Sequence of chain 1.C:
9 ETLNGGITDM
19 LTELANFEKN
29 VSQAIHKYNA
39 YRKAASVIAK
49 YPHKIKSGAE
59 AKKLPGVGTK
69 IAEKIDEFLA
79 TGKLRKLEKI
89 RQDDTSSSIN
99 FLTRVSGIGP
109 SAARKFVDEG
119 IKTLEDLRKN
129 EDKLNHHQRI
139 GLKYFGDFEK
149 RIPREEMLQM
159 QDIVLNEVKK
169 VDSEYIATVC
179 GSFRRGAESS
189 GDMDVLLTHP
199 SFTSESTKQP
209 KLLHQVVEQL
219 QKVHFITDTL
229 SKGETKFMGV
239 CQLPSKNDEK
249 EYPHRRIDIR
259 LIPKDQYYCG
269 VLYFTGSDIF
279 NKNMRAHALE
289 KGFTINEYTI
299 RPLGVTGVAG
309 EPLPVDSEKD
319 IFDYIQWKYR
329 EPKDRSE

Binding-site contacts:
Ligand atom C2 contacts residue DC2 of chain 1.B at 3.0 Å.
Ligand atom C6 contacts residue DT3 of chain 1.B at 3.2 Å.
Ligand atom N1 contacts residue DT3 of chain 1.B at 2.3 Å (h-bond).
Ligand atom N1 contacts residue DT6 of chain 1.B at 3.0 Å (h-bond).
Ligand atom C2 contacts residue DT3 of chain 1.B at 2.9 Å.
Ligand atom C2 contacts residue DT1 of chain 1.B at 3.0 Å.
Ligand atom C2 contacts residue DA4 of chain 1.B at 3.2 Å.
Ligand atom N3 contacts residue DG7 of chain 1.B at 3.0 Å (h-bond).
Ligand atom O4 contacts residue DT3 of chain 1.B at 3.2 Å (h-bond).
Ligand atom P contacts residue THR233 of chain 1.C at 3.4 Å.
Ligand atom N6 contacts residue DT3 of chain 1.B at 2.6 Å (h-bond).
Ligand atom C4 contacts residue DA4 of chain 1.B at 3.1 Å.
Ligand atom O2 contacts residue DG7 of chain 1.B at 2.4 Å (h-bond).
Ligand atom N6 contacts residue DC2 of chain 1.B at 3.3 Å (h-bond).
Ligand atom N1 contacts residue DT1 of chain 1.B at 2.4 Å (h-bond).
Ligand atom N4 contacts residue DG7 of chain 1.B at 3.1 Å (h-bond).
Ligand atom OP1 contacts residue GLY231 of chain 1.C at 3.2 Å.
Ligand atom C5' contacts residue GLY231 of chain 1.C at 3.4 Å.
Ligand atom O6 contacts residue DC2 of chain 1.B at 2.5 Å (h-bond).
Ligand atom OP1 contacts residue GLU232 of chain 1.C at 2.8 Å (salt-bridge).
Ligand atom N6 contacts residue DT6 of chain 1.B at 3.4 Å (h-bond).
Ligand atom N2 contacts residue DC2 of chain 1.B at 2.5 Å (h-bond).
Ligand atom OP1 contacts residue LYS230 of chain 1.C at 3.1 Å (salt-bridge).
Ligand atom C2 contacts residue DG7 of chain 1.B at 2.9 Å.
Ligand atom O3' contacts residue SER229 of chain 1.C at 3.3 Å.
Ligand atom N1 contacts residue DC2 of chain 1.B at 2.5 Å (h-bond).
Ligand atom OP1 contacts residue LYS234 of chain 1.C at 3.3 Å (salt-bridge).
Ligand atom C4 contacts residue DG7 of chain 1.B at 3.3 Å.
Ligand atom N3 contacts residue DA4 of chain 1.B at 2.3 Å (h-bond).
Ligand atom N3 contacts residue DA5 of chain 1.B at 2.9 Å (h-bond).
Ligand atom C2 contacts residue DG7 of chain 1.B at 3.1 Å.
Ligand atom N3 contacts residue DG7 of chain 1.B at 2.7 Å (h-bond).
Ligand atom O4 contacts residue DA4 of chain 1.B at 2.7 Å (h-bond).
Ligand atom N6 contacts residue DT1 of chain 1.B at 2.4 Å (h-bond).
Ligand atom C6 contacts residue DC2 of chain 1.B at 2.9 Å.
Ligand atom O2 contacts residue DA4 of chain 1.B at 2.8 Å.
Ligand atom C6 contacts residue DT1 of chain 1.B at 2.9 Å.
Ligand atom O5' contacts residue GLY231 of chain 1.C at 2.8 Å.
Ligand atom N6 contacts residue DA5 of chain 1.B at 2.9 Å (h-bond).
Ligand atom OP1 contacts residue THR233 of chain 1.C at 2.4 Å (h-bond).

This small molecule binds to this protein.
Small molecule (SMILES): Cc1cn([C@H]2C[C@H](O[P](=O)(O)OC[C@H]3O[C@@]4(C[C@@H]3O[P](=O)(O)OC[C@H]3O[C@@H](n5cnc6c(N)ncnc65)C[C@@H]3O[P](=O)(O)OC[C@H]3O[C@@H](n5cnc6c(=O)nc(N)[nH]c65)C[C@@H]3O[P](=O)(O)OC[C@H]3O[C@@H](n5cnc6c(N)ncnc65)C[C@@H]3OP(=O)(O)O)c3c(C)c(=O)[nH]c(=O)n34)[C@@H](CO[P](=O)(O)O[C@H]3C[C@H](n4cnc5c(N)ncnc54)O[C@@H]3CO[P](=O)(O)O[C@H]3C[C@H](n4ccc(N)nc4=O)O[C@@H]3CO)O2)c(=O)[nH]c1=O